Binding-site contacts:
Ligand atom O7 contacts residue ASN603 of chain 1.B at 4.1 Å.
Ligand atom N2 contacts residue ASN603 of chain 1.B at 3.1 Å (h-bond).
Ligand atom C7 contacts residue ASN603 of chain 1.B at 3.9 Å.
Ligand atom C4 contacts residue ASN603 of chain 1.B at 4.1 Å.
Ligand atom C5 contacts residue ASN603 of chain 1.B at 3.5 Å.
Ligand atom C3 contacts residue ASN603 of chain 1.B at 3.7 Å.
Ligand atom O5 contacts residue ASN603 of chain 1.B at 2.5 Å (h-bond).
Ligand atom C2 contacts residue ASN603 of chain 1.B at 2.5 Å.
Ligand atom C6 contacts residue ASN603 of chain 1.B at 3.8 Å.
Ligand atom C1 contacts residue ASN603 of chain 1.B at 1.4 Å.

Sequence of chain 1.B:
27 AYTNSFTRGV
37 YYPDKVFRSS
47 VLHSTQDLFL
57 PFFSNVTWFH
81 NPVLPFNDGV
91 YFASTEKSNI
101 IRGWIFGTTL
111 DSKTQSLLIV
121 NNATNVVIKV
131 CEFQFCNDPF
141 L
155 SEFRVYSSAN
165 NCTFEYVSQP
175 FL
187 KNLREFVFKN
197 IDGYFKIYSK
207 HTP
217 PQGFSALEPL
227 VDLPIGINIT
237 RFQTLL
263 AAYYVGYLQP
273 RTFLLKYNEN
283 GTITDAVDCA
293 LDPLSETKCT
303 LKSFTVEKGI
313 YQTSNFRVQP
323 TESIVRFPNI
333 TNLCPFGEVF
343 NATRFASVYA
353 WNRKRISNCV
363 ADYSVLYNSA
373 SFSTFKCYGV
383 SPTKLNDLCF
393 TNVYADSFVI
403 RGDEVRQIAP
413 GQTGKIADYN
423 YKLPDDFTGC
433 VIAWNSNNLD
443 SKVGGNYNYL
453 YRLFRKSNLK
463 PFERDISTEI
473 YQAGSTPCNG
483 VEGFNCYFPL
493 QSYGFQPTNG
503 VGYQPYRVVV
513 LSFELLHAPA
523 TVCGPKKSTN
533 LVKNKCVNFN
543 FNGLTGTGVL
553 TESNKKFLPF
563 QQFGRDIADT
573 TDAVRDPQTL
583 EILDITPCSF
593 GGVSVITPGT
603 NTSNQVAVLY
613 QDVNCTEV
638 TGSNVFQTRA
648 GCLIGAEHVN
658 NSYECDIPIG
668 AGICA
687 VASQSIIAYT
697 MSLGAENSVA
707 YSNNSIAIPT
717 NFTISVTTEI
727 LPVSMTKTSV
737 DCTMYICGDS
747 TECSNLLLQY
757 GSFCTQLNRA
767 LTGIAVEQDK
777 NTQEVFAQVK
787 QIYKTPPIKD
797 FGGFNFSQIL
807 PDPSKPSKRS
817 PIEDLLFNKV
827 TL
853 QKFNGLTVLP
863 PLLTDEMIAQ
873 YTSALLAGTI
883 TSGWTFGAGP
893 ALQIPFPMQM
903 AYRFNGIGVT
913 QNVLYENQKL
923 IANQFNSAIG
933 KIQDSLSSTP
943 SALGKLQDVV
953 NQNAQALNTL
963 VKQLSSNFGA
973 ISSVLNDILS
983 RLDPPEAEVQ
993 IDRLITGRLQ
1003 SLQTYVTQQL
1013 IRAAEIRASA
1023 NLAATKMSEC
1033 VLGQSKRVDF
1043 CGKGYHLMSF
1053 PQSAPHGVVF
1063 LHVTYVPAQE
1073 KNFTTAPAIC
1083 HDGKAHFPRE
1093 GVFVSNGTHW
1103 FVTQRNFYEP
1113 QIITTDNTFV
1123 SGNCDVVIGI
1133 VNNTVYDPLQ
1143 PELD

A protein and the small-molecule ligand that binds it are described below.
Small molecule (SMILES): CC(=O)N[C@@H]1[C@@H](O)[C@H](O)[C@@H](CO)O[C@H]1O